This small molecule binds to this protein.
Small molecule (SMILES): Oc1cc(Cl)ccc1Oc1ccc(Cl)cc1Cl

Binding-site contacts:
Ligand atom C3 contacts residue ALA200 of chain 1.C at 4.1 Å (hydrophobic).
Ligand atom C1 contacts residue TYR159 of chain 1.C at 3.6 Å (hydrophobic).
Ligand atom O17 contacts residue TYR159 of chain 1.C at 2.8 Å (h-bond).
Ligand atom C6 contacts residue NAD1 of chain 1.P at 3.5 Å.
Ligand atom C4 contacts residue ALA200 of chain 1.C at 3.9 Å (hydrophobic).
Ligand atom C1 contacts residue NAD1 of chain 1.P at 3.6 Å.
Ligand atom C5 contacts residue NAD1 of chain 1.P at 3.5 Å.
Ligand atom CL15 contacts residue ALA98 of chain 1.C at 3.5 Å.
Ligand atom CL16 contacts residue ALA199 of chain 1.C at 3.4 Å.
Ligand atom C9 contacts residue GLY96 of chain 1.C at 4.0 Å.
Ligand atom C10 contacts residue ALA199 of chain 1.C at 3.7 Å (hydrophobic).
Ligand atom C3 contacts residue NAD1 of chain 1.P at 3.3 Å.
Ligand atom O17 contacts residue LYS166 of chain 1.C at 4.0 Å.
Ligand atom C1 contacts residue TYR149 of chain 1.C at 3.9 Å (hydrophobic).
Ligand atom C10 contacts residue PHE97 of chain 1.C at 4.1 Å (hydrophobic).
Ligand atom O7 contacts residue NAD1 of chain 1.P at 3.0 Å (h-bond).
Ligand atom C13 contacts residue ILE203 of chain 1.C at 3.8 Å (hydrophobic).
Ligand atom CL14 contacts residue PRO194 of chain 1.C at 4.2 Å.
Ligand atom O17 contacts residue NAD1 of chain 1.P at 2.6 Å (h-bond).
Ligand atom CL14 contacts residue PHE206 of chain 1.C at 3.9 Å.
Ligand atom C3 contacts residue ILE203 of chain 1.C at 4.1 Å (hydrophobic).
Ligand atom CL14 contacts residue NAD1 of chain 1.P at 3.6 Å.
Ligand atom C8 contacts residue ALA199 of chain 1.C at 3.8 Å (hydrophobic).
Ligand atom C12 contacts residue ILE203 of chain 1.C at 3.8 Å (hydrophobic).
Ligand atom C8 contacts residue NAD1 of chain 1.P at 3.6 Å.
Ligand atom C2 contacts residue NAD1 of chain 1.P at 3.4 Å.
Ligand atom C3 contacts residue PHE206 of chain 1.C at 3.9 Å (hydrophobic).
Ligand atom CL16 contacts residue GLY96 of chain 1.C at 3.5 Å.
Ligand atom C4 contacts residue NAD1 of chain 1.P at 3.6 Å.
Ligand atom CL15 contacts residue PHE97 of chain 1.C at 4.1 Å.
Ligand atom CL16 contacts residue NAD1 of chain 1.P at 3.4 Å.
Ligand atom C4 contacts residue ILE203 of chain 1.C at 4.3 Å (hydrophobic).
Ligand atom CL15 contacts residue LEU103 of chain 1.C at 3.9 Å.
Ligand atom C6 contacts residue TYR159 of chain 1.C at 3.7 Å (hydrophobic).
Ligand atom O7 contacts residue ALA199 of chain 1.C at 4.1 Å.
Ligand atom CL14 contacts residue TYR149 of chain 1.C at 3.5 Å.
Ligand atom C10 contacts residue GLY96 of chain 1.C at 3.5 Å.
Ligand atom C12 contacts residue LEU103 of chain 1.C at 3.8 Å (hydrophobic).
Ligand atom C9 contacts residue ALA199 of chain 1.C at 3.4 Å (hydrophobic).
Ligand atom C9 contacts residue NAD1 of chain 1.P at 4.0 Å.

Sequence of chain 1.C:
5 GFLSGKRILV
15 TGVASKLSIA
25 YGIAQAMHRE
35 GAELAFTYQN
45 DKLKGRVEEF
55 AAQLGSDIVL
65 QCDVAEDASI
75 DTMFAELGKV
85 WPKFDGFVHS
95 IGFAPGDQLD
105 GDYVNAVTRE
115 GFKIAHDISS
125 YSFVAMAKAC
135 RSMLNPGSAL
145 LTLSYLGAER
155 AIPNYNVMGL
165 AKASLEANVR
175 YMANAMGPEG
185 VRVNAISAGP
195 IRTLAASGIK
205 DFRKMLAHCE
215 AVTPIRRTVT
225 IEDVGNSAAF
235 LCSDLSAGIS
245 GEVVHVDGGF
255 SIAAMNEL